Sequence of chain 3.H:
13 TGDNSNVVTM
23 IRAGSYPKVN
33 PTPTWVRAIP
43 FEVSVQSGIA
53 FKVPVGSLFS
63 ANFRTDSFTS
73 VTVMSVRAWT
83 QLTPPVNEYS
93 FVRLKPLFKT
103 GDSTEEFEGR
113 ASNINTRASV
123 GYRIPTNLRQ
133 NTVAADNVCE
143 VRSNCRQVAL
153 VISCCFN

Sequence of chain 1.O:
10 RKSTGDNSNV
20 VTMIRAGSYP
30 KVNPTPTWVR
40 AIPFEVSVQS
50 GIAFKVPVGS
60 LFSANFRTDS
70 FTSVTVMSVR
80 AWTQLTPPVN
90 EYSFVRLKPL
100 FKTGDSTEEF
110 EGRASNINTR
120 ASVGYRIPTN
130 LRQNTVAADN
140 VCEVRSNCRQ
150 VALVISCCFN

This protein binds this small molecule.
Small molecule (SMILES): Nc1ncnc2c1ncn2[C@@H]1O[C@H](CO[P](=O)(O)O[C@H]2[C@@H](O)[C@H](n3cnc4c(N)ncnc43)O[C@@H]2CO[P](=O)(O)O[C@H]2[C@@H](O)[C@H](n3cnc4c(N)ncnc43)O[C@@H]2CO[P](=O)(O)O[C@H]2[C@@H](O)[C@H](n3cnc4c(N)ncnc43)O[C@@H]2CO[P](=O)(O)O[C@H]2[C@@H](O)[C@H](n3cnc4c(N)ncnc43)O[C@@H]2CO[P](=O)(O)O[C@H]2[C@@H](O)[C@H](n3cnc4c(N)ncnc43)O[C@@H]2CO[P](=O)(O)O[C@H]2[C@@H](O)[C@H](n3cnc4c(N)ncnc43)O[C@@H]2COP(=O)=O)[C@@H](O)[C@H]1O

Binding-site contacts:
Ligand atom O5' contacts residue SER155 of chain 1.O at 4.0 Å.
Ligand atom O2' contacts residue THR36 of chain 1.A at 3.0 Å (h-bond).
Ligand atom C4' contacts residue PRO35 of chain 1.A at 3.7 Å (hydrophobic).
Ligand atom C2 contacts residue VAL38 of chain 1.O at 3.9 Å (hydrophobic).
Ligand atom O4' contacts residue ASN16 of chain 1.J at 4.2 Å.
Ligand atom C4' contacts residue ALA40 of chain 1.O at 4.0 Å (hydrophobic).
Ligand atom C5' contacts residue SER17 of chain 1.J at 3.8 Å.
Ligand atom C2' contacts residue VAL38 of chain 1.O at 3.8 Å (hydrophobic).
Ligand atom C5' contacts residue ASN16 of chain 1.J at 3.2 Å.
Ligand atom C5' contacts residue PRO35 of chain 1.A at 3.9 Å (hydrophobic).
Ligand atom C5' contacts residue ARG39 of chain 1.O at 4.2 Å.
Ligand atom O2' contacts residue VAL38 of chain 1.O at 3.1 Å (h-bond).
Ligand atom C4' contacts residue VAL19 of chain 1.J at 3.9 Å (hydrophobic).
Ligand atom O2' contacts residue THR13 of chain 3.H at 3.0 Å.
Ligand atom O4' contacts residue THR13 of chain 3.H at 4.1 Å.
Ligand atom C5' contacts residue THR21 of chain 1.J at 3.6 Å.
Ligand atom O3' contacts residue SER17 of chain 1.J at 3.1 Å.
Ligand atom C5' contacts residue SER155 of chain 1.O at 3.5 Å.
Ligand atom OP1 contacts residue ARG79 of chain 1.O at 2.9 Å (salt-bridge).
Ligand atom O3' contacts residue THR36 of chain 1.A at 3.3 Å (h-bond).
Ligand atom C3' contacts residue THR36 of chain 1.A at 4.0 Å.
Ligand atom O3' contacts residue ALA40 of chain 1.O at 3.9 Å.
Ligand atom C5' contacts residue THR36 of chain 1.A at 4.2 Å.
Ligand atom OP1 contacts residue SER155 of chain 1.O at 2.9 Å (h-bond).
Ligand atom O2' contacts residue ARG39 of chain 1.O at 3.7 Å.
Ligand atom O3' contacts residue SER155 of chain 1.O at 3.3 Å (h-bond).
Ligand atom P contacts residue SER155 of chain 1.O at 3.6 Å.
Ligand atom C4' contacts residue ASN16 of chain 1.J at 3.4 Å.
Ligand atom O2' contacts residue SER155 of chain 1.O at 4.1 Å.
Ligand atom OP1 contacts residue SER17 of chain 1.J at 3.2 Å.
Ligand atom C1' contacts residue VAL38 of chain 1.O at 3.9 Å (hydrophobic).
Ligand atom P contacts residue ARG79 of chain 1.O at 4.1 Å.
Ligand atom N3 contacts residue VAL38 of chain 1.O at 3.7 Å.
Ligand atom C5' contacts residue ALA40 of chain 1.O at 3.5 Å (hydrophobic).
Ligand atom P contacts residue SER17 of chain 1.J at 3.7 Å.
Ligand atom C4' contacts residue SER17 of chain 1.J at 4.0 Å.
Ligand atom C4' contacts residue ARG39 of chain 1.O at 4.0 Å.
Ligand atom C4' contacts residue THR13 of chain 3.H at 3.6 Å.
Ligand atom OP1 contacts residue THR21 of chain 1.J at 4.0 Å.
Ligand atom C2' contacts residue THR36 of chain 1.A at 4.0 Å.

Sequence of chain 1.J:
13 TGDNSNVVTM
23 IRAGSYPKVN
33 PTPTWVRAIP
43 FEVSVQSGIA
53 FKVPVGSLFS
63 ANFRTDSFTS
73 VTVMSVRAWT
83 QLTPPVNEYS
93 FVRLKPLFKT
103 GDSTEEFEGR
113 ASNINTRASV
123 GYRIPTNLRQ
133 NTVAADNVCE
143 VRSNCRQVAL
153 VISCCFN

Sequence of chain 1.A:
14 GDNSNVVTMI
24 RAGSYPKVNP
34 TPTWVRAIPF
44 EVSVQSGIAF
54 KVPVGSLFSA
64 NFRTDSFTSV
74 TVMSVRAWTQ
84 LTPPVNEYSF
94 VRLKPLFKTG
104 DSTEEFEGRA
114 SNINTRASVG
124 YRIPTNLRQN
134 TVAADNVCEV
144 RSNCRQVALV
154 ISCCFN